The small molecule below binds the protein below.
Small molecule (SMILES): CC(=O)N[C@@H]1[C@@H](O)[C@H](O)[C@@H](CO)O[C@H]1O

Sequence of chain 1.D:
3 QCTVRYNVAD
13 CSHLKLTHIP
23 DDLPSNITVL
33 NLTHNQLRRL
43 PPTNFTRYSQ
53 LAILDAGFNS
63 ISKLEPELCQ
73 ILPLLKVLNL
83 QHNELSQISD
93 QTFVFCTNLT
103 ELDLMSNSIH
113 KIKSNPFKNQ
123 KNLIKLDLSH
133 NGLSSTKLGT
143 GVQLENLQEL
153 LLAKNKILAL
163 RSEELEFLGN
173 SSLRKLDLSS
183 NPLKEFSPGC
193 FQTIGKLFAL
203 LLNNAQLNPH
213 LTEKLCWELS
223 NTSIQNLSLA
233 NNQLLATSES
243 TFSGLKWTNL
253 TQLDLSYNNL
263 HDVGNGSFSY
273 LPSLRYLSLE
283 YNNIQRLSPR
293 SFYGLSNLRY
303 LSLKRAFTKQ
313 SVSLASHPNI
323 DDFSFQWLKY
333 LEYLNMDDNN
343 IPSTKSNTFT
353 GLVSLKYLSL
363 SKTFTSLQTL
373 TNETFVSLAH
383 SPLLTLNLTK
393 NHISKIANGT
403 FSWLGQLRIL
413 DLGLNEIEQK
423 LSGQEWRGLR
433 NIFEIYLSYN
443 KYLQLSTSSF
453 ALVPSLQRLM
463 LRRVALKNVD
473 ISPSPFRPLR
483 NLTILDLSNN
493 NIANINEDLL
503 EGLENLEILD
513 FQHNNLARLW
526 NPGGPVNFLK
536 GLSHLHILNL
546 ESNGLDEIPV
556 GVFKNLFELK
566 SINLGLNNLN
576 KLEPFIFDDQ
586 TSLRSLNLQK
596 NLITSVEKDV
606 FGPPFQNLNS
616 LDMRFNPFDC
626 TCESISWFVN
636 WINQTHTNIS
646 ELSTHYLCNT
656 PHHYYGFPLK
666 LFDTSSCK

Binding-site contacts:
Ligand atom C4 contacts residue ASN251 of chain 1.D at 4.2 Å.
Ligand atom C5 contacts residue ASN251 of chain 1.D at 3.6 Å.
Ligand atom C8 contacts residue ASN251 of chain 1.D at 3.9 Å.
Ligand atom C2 contacts residue ASN251 of chain 1.D at 2.4 Å.
Ligand atom O5 contacts residue SER225 of chain 1.D at 4.1 Å.
Ligand atom O5 contacts residue ASN251 of chain 1.D at 2.3 Å (h-bond).
Ligand atom N2 contacts residue TRP249 of chain 1.D at 3.9 Å.
Ligand atom C2 contacts residue THR224 of chain 1.D at 4.4 Å.
Ligand atom N2 contacts residue THR250 of chain 1.D at 4.3 Å.
Ligand atom N2 contacts residue THR224 of chain 1.D at 4.5 Å.
Ligand atom C1 contacts residue ASN251 of chain 1.D at 1.4 Å.
Ligand atom C7 contacts residue TRP249 of chain 1.D at 4.1 Å (hydrophobic).
Ligand atom O7 contacts residue ASN251 of chain 1.D at 3.5 Å.
Ligand atom O6 contacts residue SER225 of chain 1.D at 3.5 Å (h-bond).
Ligand atom O6 contacts residue LYS198 of chain 1.D at 3.8 Å.
Ligand atom N2 contacts residue ASN251 of chain 1.D at 3.0 Å (h-bond).
Ligand atom C7 contacts residue ASN251 of chain 1.D at 3.3 Å.
Ligand atom C7 contacts residue THR250 of chain 1.D at 4.2 Å.
Ligand atom C8 contacts residue TRP249 of chain 1.D at 3.3 Å (hydrophobic).
Ligand atom C3 contacts residue ASN251 of chain 1.D at 3.8 Å.
Ligand atom C8 contacts residue THR250 of chain 1.D at 3.2 Å.
Ligand atom C1 contacts residue THR224 of chain 1.D at 4.4 Å.